The protein below binds the small molecule below.
Small molecule (SMILES): CC(=O)N[C@@H]1[C@@H](O)[C@H](O)[C@@H](CO)O[C@H]1O

Sequence of chain 1.B:
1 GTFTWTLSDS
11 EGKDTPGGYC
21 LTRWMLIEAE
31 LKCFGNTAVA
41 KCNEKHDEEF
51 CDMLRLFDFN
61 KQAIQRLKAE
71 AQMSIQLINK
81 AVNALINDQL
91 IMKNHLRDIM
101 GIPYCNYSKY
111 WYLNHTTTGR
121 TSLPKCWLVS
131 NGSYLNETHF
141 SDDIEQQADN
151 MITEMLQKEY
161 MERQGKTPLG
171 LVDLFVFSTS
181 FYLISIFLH

Binding-site contacts:
Ligand atom C8 contacts residue TYR112 of chain 1.B at 3.2 Å (hydrophobic).
Ligand atom O7 contacts residue ASN114 of chain 1.B at 3.8 Å.
Ligand atom N2 contacts residue GLN69 of chain 1.E at 4.2 Å.
Ligand atom C8 contacts residue CYS33 of chain 1.B at 4.2 Å (hydrophobic).
Ligand atom C8 contacts residue ASN114 of chain 1.B at 4.1 Å.
Ligand atom C8 contacts residue THR121 of chain 1.B at 3.5 Å.
Ligand atom O6 contacts residue THR116 of chain 1.B at 3.5 Å.
Ligand atom C4 contacts residue ASN114 of chain 1.B at 4.2 Å.
Ligand atom O5 contacts residue ASN114 of chain 1.B at 2.4 Å (h-bond).
Ligand atom C5 contacts residue ASN114 of chain 1.B at 3.7 Å.
Ligand atom N2 contacts residue TYR112 of chain 1.B at 4.2 Å.
Ligand atom C7 contacts residue ASN114 of chain 1.B at 3.6 Å.
Ligand atom C1 contacts residue GLN69 of chain 1.E at 3.9 Å.
Ligand atom C7 contacts residue LYS32 of chain 1.B at 3.7 Å.
Ligand atom C7 contacts residue THR121 of chain 1.B at 4.5 Å.
Ligand atom N2 contacts residue ASN114 of chain 1.B at 2.9 Å (h-bond).
Ligand atom C2 contacts residue GLN69 of chain 1.E at 3.9 Å.
Ligand atom C3 contacts residue ASN114 of chain 1.B at 3.8 Å.
Ligand atom C7 contacts residue GLN69 of chain 1.E at 4.0 Å.
Ligand atom O7 contacts residue LYS32 of chain 1.B at 3.3 Å.
Ligand atom O7 contacts residue TYR112 of chain 1.B at 2.5 Å (h-bond).
Ligand atom C8 contacts residue LYS32 of chain 1.B at 3.5 Å.
Ligand atom C5 contacts residue THR116 of chain 1.B at 4.5 Å.
Ligand atom C7 contacts residue TYR112 of chain 1.B at 3.1 Å (hydrophobic).
Ligand atom O3 contacts residue LYS32 of chain 1.B at 4.4 Å.
Ligand atom O5 contacts residue GLN69 of chain 1.E at 4.3 Å.
Ligand atom C2 contacts residue ASN114 of chain 1.B at 2.5 Å.
Ligand atom C6 contacts residue THR116 of chain 1.B at 4.4 Å.
Ligand atom C1 contacts residue ASN114 of chain 1.B at 1.4 Å.
Ligand atom O7 contacts residue GLN69 of chain 1.E at 3.2 Å (h-bond).

Sequence of chain 1.E:
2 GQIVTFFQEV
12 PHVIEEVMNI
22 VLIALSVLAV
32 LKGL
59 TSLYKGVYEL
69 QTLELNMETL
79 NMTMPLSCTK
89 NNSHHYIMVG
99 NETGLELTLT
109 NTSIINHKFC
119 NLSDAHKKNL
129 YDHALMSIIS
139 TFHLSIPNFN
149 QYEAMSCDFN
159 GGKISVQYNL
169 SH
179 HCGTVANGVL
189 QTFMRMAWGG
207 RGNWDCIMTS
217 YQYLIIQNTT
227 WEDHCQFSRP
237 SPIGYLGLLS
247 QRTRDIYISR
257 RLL